The protein below binds the small molecule below.
Small molecule (SMILES): Nc1ncnc2c1ncn2[C@H]1C[C@H](O)[C@@H](CO[P](=O)(O)O[P](=O)(O)OP(=O)(O)O)O1

Binding-site contacts:
Ligand atom N6 contacts residue ASN124 of chain 1.E at 2.8 Å (h-bond).
Ligand atom C4 contacts residue PRO321 of chain 1.E at 3.6 Å (hydrophobic).
Ligand atom O2B contacts residue LYS157 of chain 1.E at 2.1 Å.
Ligand atom N6 contacts residue TYR123 of chain 1.E at 3.5 Å (h-bond).
Ligand atom N9 contacts residue SER325 of chain 1.E at 3.0 Å (h-bond).
Ligand atom O3' contacts residue ARG322 of chain 1.E at 2.9 Å (salt-bridge).
Ligand atom N7 contacts residue TRP159 of chain 1.E at 3.5 Å.
Ligand atom C8 contacts residue TYR304 of chain 1.E at 2.6 Å (hydrophobic).
Ligand atom C8 contacts residue SER325 of chain 1.E at 2.5 Å.
Ligand atom N3 contacts residue PRO321 of chain 1.E at 3.2 Å.
Ligand atom O2A contacts residue THR158 of chain 1.E at 3.1 Å (h-bond).
Ligand atom O3B contacts residue GLY154 of chain 1.E at 3.0 Å (h-bond).
Ligand atom N7 contacts residue LEU300 of chain 1.E at 3.6 Å.
Ligand atom O5' contacts residue TRP159 of chain 1.E at 3.4 Å.
Ligand atom C6 contacts residue ASN124 of chain 1.E at 3.6 Å.
Ligand atom O3A contacts residue LYS157 of chain 1.E at 3.3 Å (salt-bridge).
Ligand atom N7 contacts residue TYR304 of chain 1.E at 2.8 Å (h-bond).
Ligand atom O2B contacts residue GLY156 of chain 1.E at 3.4 Å (h-bond).
Ligand atom O3G contacts residue ARG267 of chain 1.E at 3.4 Å (salt-bridge).
Ligand atom N7 contacts residue SER325 of chain 1.E at 3.6 Å (h-bond).
Ligand atom PB contacts residue LYS157 of chain 1.E at 3.3 Å.
Ligand atom O4' contacts residue PRO321 of chain 1.E at 3.6 Å.
Ligand atom N6 contacts residue VAL125 of chain 1.E at 2.3 Å (h-bond).
Ligand atom C1' contacts residue PRO321 of chain 1.E at 3.5 Å (hydrophobic).
Ligand atom O3B contacts residue LYS157 of chain 1.E at 3.5 Å (salt-bridge).
Ligand atom O3G contacts residue ASN246 of chain 1.E at 3.4 Å (h-bond).
Ligand atom O5' contacts residue GLY156 of chain 1.E at 2.8 Å.
Ligand atom O5' contacts residue THR158 of chain 1.E at 3.5 Å (h-bond).
Ligand atom C5' contacts residue TRP159 of chain 1.E at 3.1 Å (hydrophobic).
Ligand atom PA contacts residue GLY156 of chain 1.E at 3.4 Å.
Ligand atom C2' contacts residue SER325 of chain 1.E at 2.9 Å.
Ligand atom O3A contacts residue GLY156 of chain 1.E at 2.6 Å (h-bond).
Ligand atom N7 contacts residue TYR123 of chain 1.E at 3.6 Å.
Ligand atom C5 contacts residue TRP159 of chain 1.E at 3.6 Å (hydrophobic).
Ligand atom C1' contacts residue SER325 of chain 1.E at 3.0 Å.
Ligand atom PG contacts residue ARG267 of chain 1.E at 3.7 Å.
Ligand atom O1A contacts residue GLY154 of chain 1.E at 3.5 Å.
Ligand atom O1A contacts residue ARG322 of chain 1.E at 3.4 Å (salt-bridge).
Ligand atom O1G contacts residue ARG267 of chain 1.E at 2.7 Å.
Ligand atom O1B contacts residue THR158 of chain 1.E at 3.4 Å (h-bond).

Sequence of chain 1.E:
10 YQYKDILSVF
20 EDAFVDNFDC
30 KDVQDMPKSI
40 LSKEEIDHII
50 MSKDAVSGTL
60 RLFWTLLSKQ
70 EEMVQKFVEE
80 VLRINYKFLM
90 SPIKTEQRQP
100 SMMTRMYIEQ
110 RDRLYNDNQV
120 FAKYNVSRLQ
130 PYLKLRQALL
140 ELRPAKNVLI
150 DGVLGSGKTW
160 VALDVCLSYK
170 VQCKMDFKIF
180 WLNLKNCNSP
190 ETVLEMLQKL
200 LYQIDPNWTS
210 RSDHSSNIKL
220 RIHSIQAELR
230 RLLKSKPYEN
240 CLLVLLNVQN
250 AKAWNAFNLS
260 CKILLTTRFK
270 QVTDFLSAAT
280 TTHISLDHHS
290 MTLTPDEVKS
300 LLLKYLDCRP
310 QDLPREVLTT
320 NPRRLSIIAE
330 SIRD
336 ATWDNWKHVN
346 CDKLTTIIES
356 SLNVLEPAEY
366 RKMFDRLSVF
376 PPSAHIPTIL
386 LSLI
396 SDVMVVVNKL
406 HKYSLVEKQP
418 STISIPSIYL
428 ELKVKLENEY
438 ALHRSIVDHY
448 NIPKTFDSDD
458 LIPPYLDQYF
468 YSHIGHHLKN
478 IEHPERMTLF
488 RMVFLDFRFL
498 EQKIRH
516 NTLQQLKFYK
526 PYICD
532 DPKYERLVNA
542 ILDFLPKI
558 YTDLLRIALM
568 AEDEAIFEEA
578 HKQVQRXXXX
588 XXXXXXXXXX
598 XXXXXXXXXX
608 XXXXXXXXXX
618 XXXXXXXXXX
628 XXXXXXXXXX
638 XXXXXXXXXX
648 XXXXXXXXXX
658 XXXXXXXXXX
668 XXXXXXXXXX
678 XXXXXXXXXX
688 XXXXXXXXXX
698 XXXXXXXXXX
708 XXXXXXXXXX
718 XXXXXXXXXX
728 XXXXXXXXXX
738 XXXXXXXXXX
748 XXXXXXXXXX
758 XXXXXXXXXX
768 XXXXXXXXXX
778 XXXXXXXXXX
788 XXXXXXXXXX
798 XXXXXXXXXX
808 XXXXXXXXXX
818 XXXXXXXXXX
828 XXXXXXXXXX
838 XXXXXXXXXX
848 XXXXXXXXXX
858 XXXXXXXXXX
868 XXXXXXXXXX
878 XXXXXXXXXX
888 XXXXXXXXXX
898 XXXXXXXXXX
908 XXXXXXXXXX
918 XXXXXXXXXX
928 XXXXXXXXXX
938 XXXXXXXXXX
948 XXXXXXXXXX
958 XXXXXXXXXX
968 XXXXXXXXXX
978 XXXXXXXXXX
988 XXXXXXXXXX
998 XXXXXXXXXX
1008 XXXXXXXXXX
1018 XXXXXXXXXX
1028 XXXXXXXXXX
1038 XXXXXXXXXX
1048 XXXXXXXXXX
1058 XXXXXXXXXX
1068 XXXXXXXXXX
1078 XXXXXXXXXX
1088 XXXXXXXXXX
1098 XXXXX